Binding-site contacts:
Ligand atom N contacts residue GLU225 of chain 1.E at 3.0 Å (salt-bridge).
Ligand atom CE1 contacts residue ASP252 of chain 1.E at 3.4 Å.
Ligand atom NE contacts residue TYR314 of chain 1.E at 3.4 Å.
Ligand atom CG contacts residue ASP252 of chain 1.E at 3.2 Å.
Ligand atom O contacts residue HIS391 of chain 1.E at 3.0 Å.
Ligand atom CD contacts residue ASP248 of chain 1.E at 3.6 Å.
Ligand atom O contacts residue LEU244 of chain 1.E at 3.4 Å.
Ligand atom NE2 contacts residue THR226 of chain 1.E at 3.5 Å.
Ligand atom CE1 contacts residue THR226 of chain 1.E at 3.4 Å.
Ligand atom NH2 contacts residue TYR314 of chain 1.E at 3.2 Å.
Ligand atom CD contacts residue ILE311 of chain 1.E at 3.5 Å (hydrophobic).
Ligand atom CD contacts residue ASP252 of chain 1.E at 3.5 Å.
Ligand atom CB contacts residue ILE395 of chain 1.E at 3.5 Å (hydrophobic).
Ligand atom CB contacts residue GLU225 of chain 1.E at 3.6 Å.
Ligand atom O contacts residue HIS391 of chain 1.E at 2.9 Å (h-bond).
Ligand atom O contacts residue CA1 of chain 1.H at 2.2 Å.
Ligand atom NE2 contacts residue ASP173 of chain 1.E at 3.0 Å (salt-bridge).
Ligand atom O contacts residue PHE411 of chain 1.E at 3.1 Å.
Ligand atom O contacts residue ASP252 of chain 1.E at 3.4 Å (salt-bridge).
Ligand atom NH1 contacts residue ASP252 of chain 1.E at 2.5 Å (salt-bridge).
Ligand atom CE1 contacts residue ILE311 of chain 1.E at 3.4 Å (hydrophobic).
Ligand atom CE contacts residue ASP248 of chain 1.E at 3.6 Å.
Ligand atom CD1 contacts residue TYR314 of chain 1.E at 3.5 Å (hydrophobic).
Ligand atom O contacts residue PHE411 of chain 1.E at 3.1 Å.
Ligand atom O contacts residue ILE229 of chain 1.E at 3.4 Å.
Ligand atom CG contacts residue LEU320 of chain 1.E at 3.6 Å (hydrophobic).
Ligand atom CE2 contacts residue PHE388 of chain 1.E at 3.5 Å (hydrophobic).
Ligand atom C contacts residue HIS391 of chain 1.E at 3.6 Å.
Ligand atom C contacts residue LEU415 of chain 1.E at 3.5 Å (hydrophobic).
Ligand atom CZ contacts residue CYS256 of chain 1.E at 3.5 Å (hydrophobic).
Ligand atom NE1 contacts residue TYR314 of chain 1.E at 2.9 Å (h-bond).
Ligand atom O contacts residue LEU415 of chain 1.E at 3.5 Å.
Ligand atom O contacts residue GLU225 of chain 1.E at 2.9 Å (salt-bridge).
Ligand atom NH1 contacts residue ASP248 of chain 1.E at 2.9 Å (salt-bridge).
Ligand atom O contacts residue ILE395 of chain 1.E at 3.1 Å.
Ligand atom CD1 contacts residue ASP252 of chain 1.E at 3.6 Å.
Ligand atom CG contacts residue ILE229 of chain 1.E at 3.5 Å (hydrophobic).
Ligand atom CA contacts residue PHE411 of chain 1.E at 3.4 Å (hydrophobic).
Ligand atom O contacts residue CA1 of chain 1.H at 2.5 Å.
Ligand atom C contacts residue CA1 of chain 1.H at 3.4 Å.

Sequence of chain 1.E:
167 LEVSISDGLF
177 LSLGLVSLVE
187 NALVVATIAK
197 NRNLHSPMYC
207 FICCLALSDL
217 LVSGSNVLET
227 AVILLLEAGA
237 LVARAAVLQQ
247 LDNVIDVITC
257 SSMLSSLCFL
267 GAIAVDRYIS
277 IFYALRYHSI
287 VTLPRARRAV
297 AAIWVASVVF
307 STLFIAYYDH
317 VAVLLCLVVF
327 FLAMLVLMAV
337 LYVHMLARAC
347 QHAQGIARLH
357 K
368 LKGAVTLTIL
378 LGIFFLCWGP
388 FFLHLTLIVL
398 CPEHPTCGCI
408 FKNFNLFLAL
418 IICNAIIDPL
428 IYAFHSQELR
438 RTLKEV

A protein and the small-molecule ligand that binds it are described below.
Small molecule (SMILES): CCCC[C@H](NC(=O)[C@H](CO)NC(=O)[C@H](C)N)C(=O)N[C@@H](CCC(=O)O)C(=O)N[C@@H](CC1=NC=NC1)C(=O)N[C@H](Cc1ccccc1)C(=O)N[C@@H](CCCN=C(N)N)C(=O)N[C@@H](CC1=CN=C2CC=CC=C12)C(=O)NCC(=O)N[C@@H](CCCCN)C(=O)N1CCC[C@H]1C(=O)N[C@H](C=O)C(C)C